Sequence of chain 1.D:
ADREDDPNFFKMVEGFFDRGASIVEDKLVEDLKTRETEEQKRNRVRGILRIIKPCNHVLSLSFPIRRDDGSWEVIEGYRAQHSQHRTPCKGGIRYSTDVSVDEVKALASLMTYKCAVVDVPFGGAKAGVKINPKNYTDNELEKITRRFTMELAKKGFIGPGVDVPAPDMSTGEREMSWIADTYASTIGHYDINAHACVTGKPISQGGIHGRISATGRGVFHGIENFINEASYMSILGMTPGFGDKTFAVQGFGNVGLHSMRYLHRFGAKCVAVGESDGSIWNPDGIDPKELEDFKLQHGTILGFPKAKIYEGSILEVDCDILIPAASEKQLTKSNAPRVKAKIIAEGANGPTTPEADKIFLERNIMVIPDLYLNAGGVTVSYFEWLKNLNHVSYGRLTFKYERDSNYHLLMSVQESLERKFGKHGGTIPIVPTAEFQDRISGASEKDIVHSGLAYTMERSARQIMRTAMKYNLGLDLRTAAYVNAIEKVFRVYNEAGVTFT

This small molecule binds to this protein.
Small molecule (SMILES): Oc1c(Cl)cc(Cl)cc1Sc1cc(Cl)cc(Cl)c1O

Binding-site contacts:
Ligand atom CAP contacts residue B1T1 of chain 1.V at 3.8 Å.
Ligand atom CAG contacts residue THR182 of chain 1.F at 4.3 Å.
Ligand atom CLAE contacts residue MET150 of chain 1.F at 3.0 Å.
Ligand atom CLAE contacts residue B1T1 of chain 1.V at 3.6 Å.
Ligand atom CLAF contacts residue ARG146 of chain 1.D at 3.7 Å.
Ligand atom OAB contacts residue ARG147 of chain 1.F at 3.9 Å.
Ligand atom CAM contacts residue B1T1 of chain 1.V at 4.2 Å.
Ligand atom OAA contacts residue ARG147 of chain 1.F at 3.7 Å.
Ligand atom CAL contacts residue B1T1 of chain 1.V at 3.6 Å.
Ligand atom CAQ contacts residue B1T1 of chain 1.V at 3.6 Å.
Ligand atom SAK contacts residue ARG147 of chain 1.F at 4.4 Å.
Ligand atom CLAC contacts residue ARG146 of chain 1.F at 3.7 Å.
Ligand atom CAJ contacts residue B1T1 of chain 1.V at 3.8 Å.
Ligand atom CLAC contacts residue B1T1 of chain 1.V at 3.7 Å.
Ligand atom CLAF contacts residue ASP181 of chain 1.D at 4.4 Å.
Ligand atom CAH contacts residue GLU142 of chain 1.D at 3.5 Å.
Ligand atom CAR contacts residue B1T1 of chain 1.V at 4.3 Å.
Ligand atom SAK contacts residue LYS143 of chain 1.F at 4.1 Å.
Ligand atom CAO contacts residue ARG146 of chain 1.D at 4.2 Å.
Ligand atom OAA contacts residue B1T1 of chain 1.V at 3.9 Å.
Ligand atom OAB contacts residue B1T1 of chain 1.V at 3.8 Å.
Ligand atom CLAD contacts residue LYS143 of chain 1.D at 4.2 Å.
Ligand atom CLAD contacts residue B1T1 of chain 1.V at 3.9 Å.
Ligand atom CAG contacts residue B1T1 of chain 1.V at 3.1 Å.
Ligand atom CLAD contacts residue GLU142 of chain 1.D at 4.0 Å.
Ligand atom CAN contacts residue B1T1 of chain 1.V at 3.3 Å.
Ligand atom CAR contacts residue ARG146 of chain 1.F at 3.9 Å.
Ligand atom CAL contacts residue ARG146 of chain 1.F at 3.8 Å.
Ligand atom CLAE contacts residue THR186 of chain 1.D at 4.1 Å.
Ligand atom CAM contacts residue GLU142 of chain 1.D at 4.2 Å.
Ligand atom CLAF contacts residue B1T1 of chain 1.V at 4.1 Å.
Ligand atom CAI contacts residue B1T1 of chain 1.V at 4.3 Å.
Ligand atom CAO contacts residue GLU142 of chain 1.D at 4.5 Å.
Ligand atom CAO contacts residue B1T1 of chain 1.V at 3.6 Å.
Ligand atom CAH contacts residue B1T1 of chain 1.V at 4.1 Å.
Ligand atom SAK contacts residue ARG146 of chain 1.F at 4.3 Å.
Ligand atom CAS contacts residue B1T1 of chain 1.V at 4.1 Å.
Ligand atom CAH contacts residue ARG146 of chain 1.D at 3.7 Å.
Ligand atom CAI contacts residue ARG146 of chain 1.F at 3.4 Å.
Ligand atom CAN contacts residue MET150 of chain 1.F at 3.9 Å (hydrophobic).

Sequence of chain 1.F:
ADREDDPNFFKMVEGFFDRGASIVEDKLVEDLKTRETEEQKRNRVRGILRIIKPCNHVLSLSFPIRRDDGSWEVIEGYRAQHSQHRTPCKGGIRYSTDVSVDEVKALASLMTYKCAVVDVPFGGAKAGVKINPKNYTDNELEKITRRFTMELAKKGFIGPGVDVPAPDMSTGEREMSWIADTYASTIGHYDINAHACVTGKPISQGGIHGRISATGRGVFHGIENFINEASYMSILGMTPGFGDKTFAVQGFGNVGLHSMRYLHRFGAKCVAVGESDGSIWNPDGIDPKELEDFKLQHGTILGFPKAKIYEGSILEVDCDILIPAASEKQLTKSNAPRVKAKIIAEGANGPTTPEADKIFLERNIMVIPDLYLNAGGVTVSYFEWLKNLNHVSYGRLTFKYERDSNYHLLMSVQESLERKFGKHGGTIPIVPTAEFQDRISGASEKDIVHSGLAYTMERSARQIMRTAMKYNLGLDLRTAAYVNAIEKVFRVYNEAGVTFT